This small molecule binds to this protein.
Small molecule (SMILES): CC(=O)N[C@@H]1[C@@H](O)[C@H](O)[C@@H](CO)O[C@H]1O

Binding-site contacts:
Ligand atom C2 contacts residue ASN240 of chain 1.F at 2.5 Å.
Ligand atom C7 contacts residue ASN240 of chain 1.F at 3.2 Å.
Ligand atom N2 contacts residue ASN240 of chain 1.F at 2.8 Å (h-bond).
Ligand atom C5 contacts residue ASN240 of chain 1.F at 3.7 Å.
Ligand atom C8 contacts residue ASN240 of chain 1.F at 3.9 Å.
Ligand atom C1 contacts residue ASN240 of chain 1.F at 1.5 Å.
Ligand atom C3 contacts residue ASN240 of chain 1.F at 3.7 Å.
Ligand atom O7 contacts residue ASN240 of chain 1.F at 3.0 Å (h-bond).
Ligand atom O7 contacts residue GLY239 of chain 1.F at 3.6 Å.
Ligand atom C4 contacts residue ASN240 of chain 1.F at 4.3 Å.
Ligand atom O5 contacts residue ASN240 of chain 1.F at 2.4 Å (h-bond).

Sequence of chain 1.F:
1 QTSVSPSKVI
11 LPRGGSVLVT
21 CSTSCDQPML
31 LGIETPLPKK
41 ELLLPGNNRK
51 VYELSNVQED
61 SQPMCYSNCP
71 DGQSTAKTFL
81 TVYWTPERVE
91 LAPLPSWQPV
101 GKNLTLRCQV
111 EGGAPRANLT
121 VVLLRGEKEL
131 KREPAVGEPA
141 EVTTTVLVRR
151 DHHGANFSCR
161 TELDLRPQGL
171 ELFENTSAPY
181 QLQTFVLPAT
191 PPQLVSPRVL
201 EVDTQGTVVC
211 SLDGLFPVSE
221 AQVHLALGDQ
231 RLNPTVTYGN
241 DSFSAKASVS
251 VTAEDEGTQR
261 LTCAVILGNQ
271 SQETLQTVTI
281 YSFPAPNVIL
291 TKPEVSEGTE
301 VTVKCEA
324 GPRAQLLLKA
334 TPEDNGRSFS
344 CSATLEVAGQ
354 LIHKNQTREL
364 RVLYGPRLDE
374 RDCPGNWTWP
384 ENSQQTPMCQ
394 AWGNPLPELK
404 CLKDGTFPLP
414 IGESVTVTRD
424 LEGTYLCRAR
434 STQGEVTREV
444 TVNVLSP